Binding-site contacts:
Ligand atom OL3 contacts residue THR78 of chain 1.C at 2.8 Å (h-bond).
Ligand atom O1B contacts residue SER391 of chain 1.D at 2.5 Å (h-bond).
Ligand atom O3B contacts residue GLY471 of chain 1.D at 3.0 Å (h-bond).
Ligand atom PA contacts residue MN1 of chain 1.V at 3.2 Å.
Ligand atom OL1 contacts residue GLN118 of chain 1.C at 3.4 Å (h-bond).
Ligand atom CM2 contacts residue ASP419 of chain 1.D at 3.5 Å.
Ligand atom C6' contacts residue GLU55 of chain 1.C at 3.3 Å.
Ligand atom CLC contacts residue SER32 of chain 1.C at 3.4 Å.
Ligand atom O2B contacts residue LEU392 of chain 1.D at 2.9 Å.
Ligand atom O2A contacts residue GLY441 of chain 1.D at 3.5 Å.
Ligand atom C13 contacts residue GLN118 of chain 1.C at 3.2 Å.
Ligand atom PB contacts residue SER391 of chain 1.D at 3.4 Å.
Ligand atom O1B contacts residue GLN473 of chain 1.D at 3.1 Å (h-bond).
Ligand atom OL3 contacts residue GLN118 of chain 1.C at 3.1 Å (h-bond).
Ligand atom N1' contacts residue GLU55 of chain 1.C at 2.9 Å (salt-bridge).
Ligand atom O2A contacts residue LEU443 of chain 1.D at 3.4 Å (h-bond).
Ligand atom O1B contacts residue ILE474 of chain 1.D at 3.1 Å (h-bond).
Ligand atom O1A contacts residue ASP442 of chain 1.D at 3.0 Å (salt-bridge).
Ligand atom O3B contacts residue ASN469 of chain 1.D at 3.0 Å (h-bond).
Ligand atom O1A contacts residue GLY471 of chain 1.D at 3.0 Å (h-bond).
Ligand atom O3B contacts residue MN1 of chain 1.V at 2.2 Å.
Ligand atom O3A contacts residue MN1 of chain 1.V at 3.4 Å.
Ligand atom OL3 contacts residue SER32 of chain 1.C at 2.9 Å (h-bond).
Ligand atom S1 contacts residue SER391 of chain 1.D at 3.1 Å (h-bond).
Ligand atom OL2 contacts residue ARG33 of chain 1.C at 3.2 Å (salt-bridge).
Ligand atom CM2 contacts residue GLU55 of chain 1.C at 3.2 Å.
Ligand atom O2A contacts residue SER444 of chain 1.D at 2.8 Å (h-bond).
Ligand atom OL2 contacts residue ARG107 of chain 1.C at 3.2 Å (salt-bridge).
Ligand atom C11 contacts residue GLN118 of chain 1.C at 3.1 Å.
Ligand atom OL2 contacts residue GLN118 of chain 1.C at 3.5 Å (h-bond).
Ligand atom PB contacts residue MN1 of chain 1.V at 3.4 Å.
Ligand atom CLC contacts residue GLN118 of chain 1.C at 3.2 Å.
Ligand atom O1B contacts residue GLY472 of chain 1.D at 3.4 Å.
Ligand atom N3' contacts residue ILE418 of chain 1.D at 3.1 Å (h-bond).
Ligand atom O1A contacts residue LEU443 of chain 1.D at 3.0 Å (h-bond).
Ligand atom O7 contacts residue LEU443 of chain 1.D at 3.4 Å.
Ligand atom O7 contacts residue GLY472 of chain 1.D at 3.4 Å.
Ligand atom N4' contacts residue SER416 of chain 1.D at 3.1 Å (h-bond).
Ligand atom O3B contacts residue GLN473 of chain 1.D at 2.9 Å (h-bond).
Ligand atom O1A contacts residue MN1 of chain 1.V at 2.1 Å.

Sequence of chain 1.C:
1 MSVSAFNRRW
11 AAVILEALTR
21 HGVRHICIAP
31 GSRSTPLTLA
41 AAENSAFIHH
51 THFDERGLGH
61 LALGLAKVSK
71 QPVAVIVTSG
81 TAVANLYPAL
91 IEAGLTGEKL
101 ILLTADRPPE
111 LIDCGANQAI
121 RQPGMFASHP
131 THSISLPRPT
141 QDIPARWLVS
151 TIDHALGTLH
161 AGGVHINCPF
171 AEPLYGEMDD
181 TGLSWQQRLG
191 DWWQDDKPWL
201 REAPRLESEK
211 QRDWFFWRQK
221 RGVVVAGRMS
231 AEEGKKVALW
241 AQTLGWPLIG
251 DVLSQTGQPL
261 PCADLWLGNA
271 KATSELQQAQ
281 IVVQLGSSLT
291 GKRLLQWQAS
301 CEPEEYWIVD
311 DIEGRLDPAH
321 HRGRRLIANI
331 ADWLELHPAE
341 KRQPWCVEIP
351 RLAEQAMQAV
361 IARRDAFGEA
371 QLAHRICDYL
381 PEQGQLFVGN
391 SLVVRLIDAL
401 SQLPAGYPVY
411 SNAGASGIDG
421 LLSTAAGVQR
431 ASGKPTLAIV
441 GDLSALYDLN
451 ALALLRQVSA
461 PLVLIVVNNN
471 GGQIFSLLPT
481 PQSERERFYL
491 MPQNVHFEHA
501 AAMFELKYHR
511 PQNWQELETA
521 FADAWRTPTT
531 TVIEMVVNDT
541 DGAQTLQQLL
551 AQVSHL

The protein below binds the small molecule below.
Small molecule (SMILES): Cc1ncc(C[n+]2c([C@H](O)CCC(=O)O)sc(CCOP(=O)(O)OP(=O)(O)O)c2C)c(N)n1

Sequence of chain 1.D:
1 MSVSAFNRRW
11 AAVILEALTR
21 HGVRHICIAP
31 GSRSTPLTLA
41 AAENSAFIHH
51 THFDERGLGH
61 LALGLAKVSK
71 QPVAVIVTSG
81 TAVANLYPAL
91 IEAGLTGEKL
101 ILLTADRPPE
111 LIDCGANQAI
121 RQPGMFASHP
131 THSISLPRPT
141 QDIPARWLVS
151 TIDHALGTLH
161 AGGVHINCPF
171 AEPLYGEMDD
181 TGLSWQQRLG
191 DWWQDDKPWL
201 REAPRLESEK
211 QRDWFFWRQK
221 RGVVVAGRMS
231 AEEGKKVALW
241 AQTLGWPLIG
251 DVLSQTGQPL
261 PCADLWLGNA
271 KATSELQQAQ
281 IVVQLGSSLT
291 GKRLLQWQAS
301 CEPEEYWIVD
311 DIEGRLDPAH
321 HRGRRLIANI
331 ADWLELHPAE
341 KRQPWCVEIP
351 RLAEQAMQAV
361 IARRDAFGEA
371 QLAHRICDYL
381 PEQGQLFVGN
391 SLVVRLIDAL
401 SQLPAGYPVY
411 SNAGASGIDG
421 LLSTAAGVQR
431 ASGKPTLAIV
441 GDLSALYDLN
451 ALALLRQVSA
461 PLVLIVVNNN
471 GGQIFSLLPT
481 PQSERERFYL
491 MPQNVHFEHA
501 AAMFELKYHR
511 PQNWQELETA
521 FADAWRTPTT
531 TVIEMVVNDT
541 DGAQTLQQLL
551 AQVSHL